Binding-site contacts:
Ligand atom OXT contacts residue PHE87 of chain 1.D at 3.3 Å.
Ligand atom CA contacts residue PHE183 of chain 1.E at 3.7 Å (hydrophobic).
Ligand atom CA contacts residue TYR226 of chain 1.E at 4.3 Å (hydrophobic).
Ligand atom N contacts residue PHE183 of chain 1.E at 2.8 Å (h-bond).
Ligand atom CA contacts residue PHE123 of chain 1.E at 4.4 Å (hydrophobic).
Ligand atom N contacts residue PHE231 of chain 1.E at 3.3 Å.
Ligand atom O contacts residue TYR226 of chain 1.E at 3.2 Å.
Ligand atom CA contacts residue SER182 of chain 1.E at 4.1 Å.
Ligand atom C contacts residue PHE87 of chain 1.D at 3.9 Å (hydrophobic).
Ligand atom OXT contacts residue SER153 of chain 1.D at 4.1 Å.
Ligand atom C contacts residue PHE231 of chain 1.E at 4.0 Å (hydrophobic).
Ligand atom O contacts residue PHE231 of chain 1.E at 3.2 Å.
Ligand atom N contacts residue SER182 of chain 1.E at 3.2 Å (h-bond).
Ligand atom CA contacts residue PHE231 of chain 1.E at 4.1 Å (hydrophobic).
Ligand atom C contacts residue ARG89 of chain 1.D at 3.3 Å.
Ligand atom OXT contacts residue ARG89 of chain 1.D at 2.9 Å (salt-bridge).
Ligand atom C contacts residue TYR226 of chain 1.E at 4.0 Å (hydrophobic).
Ligand atom O contacts residue ARG89 of chain 1.D at 3.0 Å (salt-bridge).
Ligand atom OXT contacts residue PHE183 of chain 1.E at 4.0 Å.
Ligand atom C contacts residue PHE183 of chain 1.E at 4.4 Å (hydrophobic).
Ligand atom CA contacts residue PHE87 of chain 1.D at 4.0 Å (hydrophobic).
Ligand atom O contacts residue THR228 of chain 1.E at 4.2 Å.

Sequence of chain 1.E:
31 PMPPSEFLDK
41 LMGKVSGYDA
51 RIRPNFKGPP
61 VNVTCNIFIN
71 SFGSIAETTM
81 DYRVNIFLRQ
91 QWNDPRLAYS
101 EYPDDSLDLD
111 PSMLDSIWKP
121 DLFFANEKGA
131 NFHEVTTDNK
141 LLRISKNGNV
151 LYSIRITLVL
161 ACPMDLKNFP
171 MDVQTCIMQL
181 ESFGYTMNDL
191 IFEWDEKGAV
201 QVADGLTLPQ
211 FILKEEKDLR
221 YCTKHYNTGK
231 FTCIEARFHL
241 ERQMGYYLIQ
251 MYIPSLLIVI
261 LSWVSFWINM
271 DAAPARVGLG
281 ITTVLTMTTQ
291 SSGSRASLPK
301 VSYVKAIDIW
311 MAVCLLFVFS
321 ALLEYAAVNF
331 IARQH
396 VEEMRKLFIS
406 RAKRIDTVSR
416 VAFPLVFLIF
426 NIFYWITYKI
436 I

Sequence of chain 1.D:
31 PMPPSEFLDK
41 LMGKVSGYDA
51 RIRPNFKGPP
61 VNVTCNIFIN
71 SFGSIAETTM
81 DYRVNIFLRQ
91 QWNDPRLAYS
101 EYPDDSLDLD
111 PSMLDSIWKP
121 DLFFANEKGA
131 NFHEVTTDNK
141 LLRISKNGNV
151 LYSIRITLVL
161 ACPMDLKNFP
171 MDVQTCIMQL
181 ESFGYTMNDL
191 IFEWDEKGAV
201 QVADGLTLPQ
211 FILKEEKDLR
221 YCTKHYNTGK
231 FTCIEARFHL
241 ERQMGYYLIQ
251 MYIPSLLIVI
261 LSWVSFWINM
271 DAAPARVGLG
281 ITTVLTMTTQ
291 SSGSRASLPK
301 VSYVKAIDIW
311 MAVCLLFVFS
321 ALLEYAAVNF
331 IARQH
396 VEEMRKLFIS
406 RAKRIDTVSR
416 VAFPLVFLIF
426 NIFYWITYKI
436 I

This small molecule binds to this protein.
Small molecule (SMILES): NCC(=O)O